This small molecule binds to this protein.
Small molecule (SMILES): CC(=O)N[C@@H]1[C@@H](O)[C@H](O)[C@@H](CO)O[C@H]1O

Sequence of chain 1.E:
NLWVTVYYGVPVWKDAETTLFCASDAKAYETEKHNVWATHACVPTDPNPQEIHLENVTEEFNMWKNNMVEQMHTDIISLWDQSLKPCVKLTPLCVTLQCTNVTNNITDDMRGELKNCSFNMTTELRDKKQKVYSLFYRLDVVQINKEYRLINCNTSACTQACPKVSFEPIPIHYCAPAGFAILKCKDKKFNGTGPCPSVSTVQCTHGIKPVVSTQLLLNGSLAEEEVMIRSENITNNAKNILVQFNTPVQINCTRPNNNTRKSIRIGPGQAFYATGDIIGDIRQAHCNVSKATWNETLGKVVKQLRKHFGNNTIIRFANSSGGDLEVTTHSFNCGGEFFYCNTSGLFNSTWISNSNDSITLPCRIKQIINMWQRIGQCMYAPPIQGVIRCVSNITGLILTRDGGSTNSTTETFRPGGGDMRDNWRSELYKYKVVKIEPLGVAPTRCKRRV

Binding-site contacts:
Ligand atom O7 contacts residue ASN204 of chain 1.E at 3.2 Å (h-bond).
Ligand atom C5 contacts residue ASN204 of chain 1.E at 3.7 Å.
Ligand atom C2 contacts residue ASN204 of chain 1.E at 2.5 Å.
Ligand atom C1 contacts residue ASN204 of chain 1.E at 1.4 Å.
Ligand atom C7 contacts residue ASN204 of chain 1.E at 3.2 Å.
Ligand atom C7 contacts residue SER244 of chain 1.E at 4.2 Å.
Ligand atom O7 contacts residue SER244 of chain 1.E at 4.4 Å.
Ligand atom N2 contacts residue THR206 of chain 1.E at 4.1 Å.
Ligand atom C8 contacts residue ASN204 of chain 1.E at 3.7 Å.
Ligand atom C8 contacts residue SER244 of chain 1.E at 3.1 Å.
Ligand atom C8 contacts residue TRP66 of chain 1.E at 4.3 Å (hydrophobic).
Ligand atom C4 contacts residue ASN204 of chain 1.E at 4.2 Å.
Ligand atom C8 contacts residue THR206 of chain 1.E at 4.0 Å.
Ligand atom C3 contacts residue ASN204 of chain 1.E at 3.8 Å.
Ligand atom O5 contacts residue ASN204 of chain 1.E at 2.4 Å (h-bond).
Ligand atom N2 contacts residue ASN204 of chain 1.E at 2.9 Å (h-bond).
Ligand atom O7 contacts residue ILE247 of chain 1.E at 4.1 Å.
Ligand atom C1 contacts residue THR206 of chain 1.E at 3.9 Å.